Sequence of chain 4.A:
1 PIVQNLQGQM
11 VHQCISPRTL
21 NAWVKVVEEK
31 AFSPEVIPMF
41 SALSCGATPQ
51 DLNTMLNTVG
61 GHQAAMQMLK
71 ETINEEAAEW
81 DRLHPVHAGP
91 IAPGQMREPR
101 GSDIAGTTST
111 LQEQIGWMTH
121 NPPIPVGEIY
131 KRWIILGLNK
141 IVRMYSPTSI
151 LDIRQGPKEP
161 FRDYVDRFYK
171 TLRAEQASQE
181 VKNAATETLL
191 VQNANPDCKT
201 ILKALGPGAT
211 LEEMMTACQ

The small molecule below binds the protein below.
Small molecule (SMILES): Cc1cc(O)nc2ccccc12

Binding-site contacts:
Ligand atom C8 contacts residue LEU56 of chain 4.A at 4.1 Å (hydrophobic).
Ligand atom C7 contacts residue ILE73 of chain 4.A at 3.3 Å (hydrophobic).
Ligand atom C3 contacts residue ASN53 of chain 4.A at 3.3 Å.
Ligand atom C6 contacts residue ILE73 of chain 4.A at 4.4 Å (hydrophobic).
Ligand atom C5 contacts residue LEU56 of chain 4.A at 4.5 Å (hydrophobic).
Ligand atom N contacts residue ASN57 of chain 4.A at 2.8 Å (h-bond).
Ligand atom C9 contacts residue MET66 of chain 4.A at 3.9 Å (hydrophobic).
Ligand atom C5 contacts residue LYS70 of chain 4.A at 4.1 Å.
Ligand atom C7 contacts residue LEU56 of chain 4.A at 4.4 Å (hydrophobic).
Ligand atom C1 contacts residue ALA105 of chain 4.A at 4.0 Å (hydrophobic).
Ligand atom C2 contacts residue TYR130 of chain 4.A at 3.4 Å (hydrophobic).
Ligand atom C7 contacts residue LYS70 of chain 4.A at 3.5 Å.
Ligand atom C8 contacts residue LYS70 of chain 4.A at 3.3 Å.
Ligand atom C6 contacts residue LYS70 of chain 4.A at 4.1 Å.
Ligand atom C9 contacts residue LEU56 of chain 4.A at 4.0 Å (hydrophobic).
Ligand atom C3 contacts residue TYR130 of chain 4.A at 4.1 Å (hydrophobic).
Ligand atom C8 contacts residue MET66 of chain 4.A at 4.0 Å (hydrophobic).
Ligand atom C1 contacts residue THR107 of chain 4.A at 3.9 Å.
Ligand atom C4 contacts residue ASN57 of chain 4.A at 3.6 Å.
Ligand atom C5 contacts residue ASN53 of chain 4.A at 4.0 Å.
Ligand atom O contacts residue ASN53 of chain 4.A at 3.8 Å.
Ligand atom C6 contacts residue TYR130 of chain 4.A at 3.8 Å (hydrophobic).
Ligand atom O contacts residue ASN57 of chain 4.A at 2.9 Å (h-bond).
Ligand atom C3 contacts residue THR107 of chain 4.A at 3.9 Å.
Ligand atom N contacts residue ASN53 of chain 4.A at 3.9 Å.
Ligand atom C8 contacts residue ILE73 of chain 4.A at 3.7 Å (hydrophobic).
Ligand atom C1 contacts residue TYR130 of chain 4.A at 3.1 Å (hydrophobic).
Ligand atom C10 contacts residue LYS70 of chain 4.A at 3.9 Å.
Ligand atom C8 contacts residue LEU69 of chain 4.A at 4.0 Å (hydrophobic).
Ligand atom C9 contacts residue LYS70 of chain 4.A at 3.8 Å.
Ligand atom C10 contacts residue LEU56 of chain 4.A at 3.9 Å (hydrophobic).
Ligand atom C4 contacts residue ASN53 of chain 4.A at 3.5 Å.
Ligand atom C10 contacts residue ASN57 of chain 4.A at 3.5 Å.
Ligand atom C6 contacts residue ASN53 of chain 4.A at 3.9 Å.
Ligand atom C1 contacts residue ASN53 of chain 4.A at 4.1 Å.
Ligand atom C7 contacts residue TYR130 of chain 4.A at 4.0 Å (hydrophobic).
Ligand atom C5 contacts residue ASN57 of chain 4.A at 3.6 Å.
Ligand atom C2 contacts residue ASN53 of chain 4.A at 3.5 Å.
Ligand atom C1 contacts residue ILE73 of chain 4.A at 4.2 Å (hydrophobic).
Ligand atom C9 contacts residue LEU69 of chain 4.A at 4.3 Å (hydrophobic).